Binding-site contacts:
Ligand atom O5' contacts residue MG1 of chain 1.RFB at 3.9 Å.
Ligand atom O3 contacts residue MG1 of chain 1.RFB at 3.8 Å.
Ligand atom O4 contacts residue MG1 of chain 1.RFB at 4.3 Å.
Ligand atom C6' contacts residue MG1 of chain 1.RFB at 4.0 Å.

The protein below binds the small molecule below.
Small molecule (SMILES): [H]/N=C(\N)N(C)CC[C@H](N)CC(=O)N[C@H]1C=C[C@H](n2ccc(N)nc2=O)O[C@@H]1C(=O)O